A small-molecule ligand and the protein it binds are described below.
Small molecule (SMILES): CC(=O)N[C@H]1[C@H](O[C@H]2[C@H](O)[C@@H](NC(C)=O)CO[C@@H]2CO)O[C@H](CO)[C@@H](O)[C@@H]1O

Sequence of chain 1.B:
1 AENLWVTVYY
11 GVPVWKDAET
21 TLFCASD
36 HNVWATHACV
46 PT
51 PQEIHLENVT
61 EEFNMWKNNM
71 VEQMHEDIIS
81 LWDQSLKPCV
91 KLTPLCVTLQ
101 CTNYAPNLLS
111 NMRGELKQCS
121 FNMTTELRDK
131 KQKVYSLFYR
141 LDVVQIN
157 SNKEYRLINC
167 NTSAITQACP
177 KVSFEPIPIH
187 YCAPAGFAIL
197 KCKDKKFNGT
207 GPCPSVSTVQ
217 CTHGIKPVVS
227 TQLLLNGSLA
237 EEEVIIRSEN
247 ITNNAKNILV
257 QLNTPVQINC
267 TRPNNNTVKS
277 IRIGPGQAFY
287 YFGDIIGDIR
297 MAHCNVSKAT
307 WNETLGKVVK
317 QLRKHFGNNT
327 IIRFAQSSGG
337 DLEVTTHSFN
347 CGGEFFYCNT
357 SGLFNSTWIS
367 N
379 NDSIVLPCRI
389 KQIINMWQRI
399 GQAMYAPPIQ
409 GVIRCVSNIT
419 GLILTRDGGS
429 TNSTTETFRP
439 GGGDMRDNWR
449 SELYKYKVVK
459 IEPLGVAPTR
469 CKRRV

Binding-site contacts:
Ligand atom C2 contacts residue ASN416 of chain 1.B at 2.6 Å.
Ligand atom C6 contacts residue PRO261 of chain 1.B at 4.3 Å (hydrophobic).
Ligand atom C8 contacts residue ASN416 of chain 1.B at 3.7 Å.
Ligand atom N2 contacts residue ASN416 of chain 1.B at 2.9 Å (h-bond).
Ligand atom C4 contacts residue ASN416 of chain 1.B at 4.3 Å.
Ligand atom O5 contacts residue PRO261 of chain 1.B at 3.9 Å.
Ligand atom C8 contacts residue NAG1 of chain 1.P at 3.6 Å.
Ligand atom C7 contacts residue ASN416 of chain 1.B at 3.0 Å.
Ligand atom O5 contacts residue ASN416 of chain 1.B at 2.4 Å (h-bond).
Ligand atom C5 contacts residue ASN416 of chain 1.B at 3.7 Å.
Ligand atom C1 contacts residue ASN416 of chain 1.B at 1.5 Å.
Ligand atom C7 contacts residue ASN232 of chain 1.B at 4.1 Å.
Ligand atom O7 contacts residue ASN416 of chain 1.B at 3.2 Å (h-bond).
Ligand atom C3 contacts residue ASN416 of chain 1.B at 3.9 Å.
Ligand atom C8 contacts residue ASN232 of chain 1.B at 3.3 Å.